Sequence of chain 1.Q:
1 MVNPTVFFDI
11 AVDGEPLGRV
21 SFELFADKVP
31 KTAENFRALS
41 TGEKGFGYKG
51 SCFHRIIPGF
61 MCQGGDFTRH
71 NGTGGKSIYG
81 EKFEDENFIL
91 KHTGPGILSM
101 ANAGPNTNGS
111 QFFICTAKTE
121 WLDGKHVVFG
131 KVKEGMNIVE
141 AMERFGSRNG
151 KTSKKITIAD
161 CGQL

The protein below binds the small molecule below.
Small molecule (SMILES): C=C/C=C/C[C@@H](C)[C@@H](O)[C@H]1C(=O)N[C@@H](CC)C(=O)N(C)CC(=O)N(C)[C@@H](CC(C)C)C(=O)N[C@@H](C(C)C)C(=O)N(C)[C@@H](CC(C)C)C(=O)N[C@@H](C)C(=O)N[C@H](C)C(=O)N(C)[C@@H](CC(C)C)C(=O)N(C)[C@@H](CC(C)C)C(=O)N(C)[C@@H](C(C)C)C(=O)N1C

Binding-site contacts:
Ligand atom CG2 contacts residue PHE60 of chain 1.Q at 3.5 Å (hydrophobic).
Ligand atom CN contacts residue ARG55 of chain 1.Q at 3.6 Å.
Ligand atom C contacts residue ASN102 of chain 1.Q at 3.3 Å.
Ligand atom O contacts residue ASN102 of chain 1.Q at 3.3 Å (h-bond).
Ligand atom CD1 contacts residue ASN102 of chain 1.Q at 3.3 Å.
Ligand atom CB contacts residue GLY72 of chain 1.Q at 3.7 Å.
Ligand atom CB contacts residue ASN102 of chain 1.Q at 3.3 Å.
Ligand atom CB contacts residue GLN111 of chain 1.Q at 3.7 Å.
Ligand atom CG1 contacts residue ALA101 of chain 1.Q at 3.7 Å (hydrophobic).
Ligand atom O contacts residue GLY72 of chain 1.Q at 3.7 Å.
Ligand atom N contacts residue ASN102 of chain 1.Q at 2.9 Å (h-bond).
Ligand atom CA contacts residue ASN102 of chain 1.Q at 3.0 Å.
Ligand atom CB contacts residue PHE113 of chain 1.Q at 3.8 Å (hydrophobic).
Ligand atom O contacts residue GLN63 of chain 1.Q at 3.1 Å (h-bond).
Ligand atom O contacts residue ALA103 of chain 1.Q at 3.6 Å.
Ligand atom CD1 contacts residue TRP121 of chain 1.Q at 3.8 Å (hydrophobic).
Ligand atom CA contacts residue GLY72 of chain 1.Q at 3.8 Å.
Ligand atom CG2 contacts residue PHE113 of chain 1.Q at 3.8 Å (hydrophobic).
Ligand atom CG1 contacts residue GLN63 of chain 1.Q at 3.3 Å.
Ligand atom C contacts residue GLY72 of chain 1.Q at 3.1 Å.
Ligand atom O contacts residue TRP121 of chain 1.Q at 2.9 Å (h-bond).
Ligand atom O contacts residue HIS126 of chain 1.Q at 3.1 Å.
Ligand atom O contacts residue PHE60 of chain 1.Q at 3.3 Å.
Ligand atom CG contacts residue GLN111 of chain 1.Q at 3.6 Å.
Ligand atom CG contacts residue ASN102 of chain 1.Q at 3.7 Å.
Ligand atom C contacts residue PHE60 of chain 1.Q at 3.7 Å (hydrophobic).
Ligand atom N contacts residue GLY72 of chain 1.Q at 3.1 Å (h-bond).
Ligand atom CA contacts residue GLY72 of chain 1.Q at 3.4 Å.
Ligand atom CH contacts residue ALA103 of chain 1.Q at 3.5 Å (hydrophobic).
Ligand atom CN contacts residue HIS126 of chain 1.Q at 3.1 Å.
Ligand atom CD2 contacts residue PHE60 of chain 1.Q at 3.6 Å (hydrophobic).
Ligand atom O contacts residue ARG148 of chain 1.Q at 3.3 Å (salt-bridge).
Ligand atom CB contacts residue TRP121 of chain 1.Q at 3.8 Å (hydrophobic).
Ligand atom O contacts residue ARG55 of chain 1.Q at 2.7 Å (salt-bridge).
Ligand atom CN contacts residue GLY72 of chain 1.Q at 3.2 Å.
Ligand atom CG contacts residue ALA101 of chain 1.Q at 3.8 Å (hydrophobic).
Ligand atom CN contacts residue ARG55 of chain 1.Q at 3.5 Å.
Ligand atom O contacts residue ALA101 of chain 1.Q at 3.5 Å.
Ligand atom CN contacts residue LEU122 of chain 1.Q at 3.8 Å (hydrophobic).
Ligand atom CG1 contacts residue PHE113 of chain 1.Q at 3.5 Å (hydrophobic).